Sequence of chain 2.B:
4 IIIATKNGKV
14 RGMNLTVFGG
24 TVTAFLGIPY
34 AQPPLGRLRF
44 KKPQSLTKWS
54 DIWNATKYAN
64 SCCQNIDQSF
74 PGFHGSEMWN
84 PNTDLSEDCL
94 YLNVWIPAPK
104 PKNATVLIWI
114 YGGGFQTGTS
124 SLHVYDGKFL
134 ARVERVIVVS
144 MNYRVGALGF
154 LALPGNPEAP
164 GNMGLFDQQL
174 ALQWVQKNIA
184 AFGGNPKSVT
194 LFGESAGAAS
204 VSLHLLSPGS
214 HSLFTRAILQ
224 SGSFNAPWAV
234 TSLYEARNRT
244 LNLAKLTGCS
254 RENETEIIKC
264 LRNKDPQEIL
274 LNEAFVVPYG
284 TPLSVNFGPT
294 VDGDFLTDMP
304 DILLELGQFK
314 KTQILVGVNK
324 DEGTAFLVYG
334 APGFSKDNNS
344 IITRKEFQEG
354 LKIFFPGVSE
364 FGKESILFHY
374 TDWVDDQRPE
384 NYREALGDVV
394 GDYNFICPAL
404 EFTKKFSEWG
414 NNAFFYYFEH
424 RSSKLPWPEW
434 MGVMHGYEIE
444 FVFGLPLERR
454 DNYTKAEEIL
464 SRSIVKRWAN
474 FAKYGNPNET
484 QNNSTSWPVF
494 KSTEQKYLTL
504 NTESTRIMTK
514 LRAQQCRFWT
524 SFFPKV

This protein binds this small molecule.
Small molecule (SMILES): CC(=O)N[C@@H]1[C@@H](O)[C@H](O)[C@@H](CO)O[C@H]1O

Binding-site contacts:
Ligand atom C3 contacts residue ASN481 of chain 2.B at 3.9 Å.
Ligand atom C8 contacts residue GLU482 of chain 2.B at 4.0 Å.
Ligand atom O5 contacts residue ASN481 of chain 2.B at 2.6 Å (h-bond).
Ligand atom C6 contacts residue ASN481 of chain 2.B at 3.9 Å.
Ligand atom C8 contacts residue ASN481 of chain 2.B at 4.4 Å.
Ligand atom C5 contacts residue ASN481 of chain 2.B at 3.8 Å.
Ligand atom C4 contacts residue ASN481 of chain 2.B at 4.3 Å.
Ligand atom C5 contacts residue TYR477 of chain 2.B at 3.8 Å (hydrophobic).
Ligand atom C2 contacts residue ASN481 of chain 2.B at 2.6 Å.
Ligand atom O7 contacts residue ASN481 of chain 2.B at 3.2 Å (h-bond).
Ligand atom O5 contacts residue TYR477 of chain 2.B at 3.6 Å.
Ligand atom N2 contacts residue ASN481 of chain 2.B at 3.0 Å (h-bond).
Ligand atom O6 contacts residue ASN481 of chain 2.B at 4.2 Å.
Ligand atom C6 contacts residue TYR477 of chain 2.B at 3.7 Å (hydrophobic).
Ligand atom C7 contacts residue ASN481 of chain 2.B at 3.3 Å.
Ligand atom C1 contacts residue ASN481 of chain 2.B at 1.5 Å.
Ligand atom C8 contacts residue THR483 of chain 2.B at 4.3 Å.